Sequence of chain 1.A:
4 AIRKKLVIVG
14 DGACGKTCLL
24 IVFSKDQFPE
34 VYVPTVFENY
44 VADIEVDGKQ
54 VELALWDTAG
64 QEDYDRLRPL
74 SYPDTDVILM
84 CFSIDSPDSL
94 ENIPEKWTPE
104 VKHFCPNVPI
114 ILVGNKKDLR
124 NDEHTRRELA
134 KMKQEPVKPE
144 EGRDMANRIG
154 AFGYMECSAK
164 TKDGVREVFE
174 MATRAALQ

Sequence of chain 1.B:
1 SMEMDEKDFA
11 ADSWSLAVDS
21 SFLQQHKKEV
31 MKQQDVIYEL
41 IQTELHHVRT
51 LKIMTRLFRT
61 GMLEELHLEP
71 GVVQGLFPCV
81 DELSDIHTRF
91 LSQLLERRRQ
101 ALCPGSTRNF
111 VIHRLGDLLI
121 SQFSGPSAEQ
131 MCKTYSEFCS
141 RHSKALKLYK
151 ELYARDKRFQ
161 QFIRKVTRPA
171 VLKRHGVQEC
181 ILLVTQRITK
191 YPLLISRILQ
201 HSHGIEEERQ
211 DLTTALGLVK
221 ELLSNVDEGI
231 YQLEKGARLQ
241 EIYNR

This protein binds this small molecule.
Small molecule (SMILES): CNC(=O)c1ccc(S(N)(=O)=O)cc1

Binding-site contacts:
Ligand atom O1 contacts residue CYS21 of chain 1.A at 3.5 Å (h-bond).
Ligand atom C5 contacts residue VAL36 of chain 1.A at 3.8 Å (hydrophobic).
Ligand atom C5 contacts residue PRO37 of chain 1.A at 4.5 Å (hydrophobic).
Ligand atom C7 contacts residue VAL36 of chain 1.A at 3.8 Å (hydrophobic).
Ligand atom N contacts residue PHE31 of chain 1.A at 4.1 Å.
Ligand atom C6 contacts residue ARG197 of chain 1.B at 3.4 Å.
Ligand atom O2 contacts residue CYS21 of chain 1.A at 4.2 Å.
Ligand atom O1 contacts residue PRO37 of chain 1.A at 3.2 Å (h-bond).
Ligand atom N1 contacts residue THR38 of chain 1.A at 3.5 Å.
Ligand atom N contacts residue VAL36 of chain 1.A at 4.2 Å.
Ligand atom S contacts residue CYS21 of chain 1.A at 4.2 Å.
Ligand atom C7 contacts residue ARG197 of chain 1.B at 3.2 Å.
Ligand atom O1 contacts residue VAL36 of chain 1.A at 4.2 Å.
Ligand atom C3 contacts residue VAL36 of chain 1.A at 3.9 Å (hydrophobic).
Ligand atom C2 contacts residue VAL36 of chain 1.A at 3.8 Å (hydrophobic).
Ligand atom S contacts residue PRO37 of chain 1.A at 3.9 Å.
Ligand atom C contacts residue PHE31 of chain 1.A at 4.4 Å (hydrophobic).
Ligand atom C5 contacts residue CYS21 of chain 1.A at 4.2 Å (hydrophobic).
Ligand atom C6 contacts residue VAL36 of chain 1.A at 4.0 Å (hydrophobic).
Ligand atom C3 contacts residue CYS21 of chain 1.A at 4.4 Å (hydrophobic).
Ligand atom N1 contacts residue ARG197 of chain 1.B at 3.9 Å.
Ligand atom N1 contacts residue PRO37 of chain 1.A at 3.9 Å.
Ligand atom C4 contacts residue VAL36 of chain 1.A at 3.8 Å (hydrophobic).
Ligand atom O1 contacts residue THR20 of chain 1.A at 4.4 Å.
Ligand atom O contacts residue VAL36 of chain 1.A at 4.2 Å.
Ligand atom O1 contacts residue THR38 of chain 1.A at 4.2 Å.
Ligand atom C4 contacts residue CYS21 of chain 1.A at 3.5 Å (hydrophobic).
Ligand atom C1 contacts residue VAL36 of chain 1.A at 3.9 Å (hydrophobic).